The protein below binds the small molecule below.
Small molecule (SMILES): CC(=O)N[C@H]1[C@H](O[C@H]2[C@H](O)[C@@H](NC(C)=O)CO[C@@H]2CO)O[C@H](CO)[C@@H](O[C@@H]2O[C@H](CO[C@H]3O[C@H](CO)[C@@H](O)[C@H](O)[C@@H]3O)[C@@H](O)[C@H](O[C@H]3O[C@H](CO)[C@@H](O)[C@H](O)[C@@H]3O)[C@@H]2O)[C@@H]1O

Binding-site contacts:
Ligand atom O7 contacts residue THR385 of chain 1.A at 3.9 Å.
Ligand atom C4 contacts residue ASN381 of chain 1.A at 4.1 Å.
Ligand atom C7 contacts residue LYS379 of chain 1.A at 4.1 Å.
Ligand atom O7 contacts residue ASN378 of chain 1.A at 2.9 Å (h-bond).
Ligand atom O2 contacts residue ARG194 of chain 1.A at 4.4 Å.
Ligand atom C8 contacts residue ASN378 of chain 1.A at 3.7 Å.
Ligand atom O7 contacts residue ASN381 of chain 1.A at 4.3 Å.
Ligand atom C2 contacts residue ASN378 of chain 1.A at 3.5 Å.
Ligand atom C1 contacts residue ASN378 of chain 1.A at 3.9 Å.
Ligand atom C3 contacts residue ARG158 of chain 1.A at 3.9 Å.
Ligand atom N2 contacts residue LYS379 of chain 1.A at 3.9 Å.
Ligand atom C2 contacts residue THR385 of chain 1.A at 4.2 Å.
Ligand atom C5 contacts residue ASN381 of chain 1.A at 3.6 Å.
Ligand atom C7 contacts residue ASN378 of chain 1.A at 3.3 Å.
Ligand atom O4 contacts residue GLU217 of chain 1.B at 4.5 Å.
Ligand atom C2 contacts residue ARG158 of chain 1.A at 3.9 Å.
Ligand atom C8 contacts residue LYS379 of chain 1.A at 3.8 Å.
Ligand atom C3 contacts residue ASN381 of chain 1.A at 3.7 Å.
Ligand atom N2 contacts residue ASN378 of chain 1.A at 3.5 Å (h-bond).
Ligand atom C8 contacts residue ARG158 of chain 1.A at 4.0 Å.
Ligand atom O5 contacts residue ASN381 of chain 1.A at 2.3 Å (h-bond).
Ligand atom O2 contacts residue TYR195 of chain 1.A at 4.3 Å.
Ligand atom O4 contacts residue ARG158 of chain 1.A at 4.4 Å.
Ligand atom O2 contacts residue ARG158 of chain 1.A at 4.4 Å.
Ligand atom C7 contacts residue ASN381 of chain 1.A at 3.9 Å.
Ligand atom C2 contacts residue ASN381 of chain 1.A at 2.4 Å.
Ligand atom C1 contacts residue ASN381 of chain 1.A at 1.4 Å.
Ligand atom N2 contacts residue ASN381 of chain 1.A at 3.0 Å (h-bond).
Ligand atom O3 contacts residue ARG158 of chain 1.A at 3.4 Å.

Sequence of chain 1.A:
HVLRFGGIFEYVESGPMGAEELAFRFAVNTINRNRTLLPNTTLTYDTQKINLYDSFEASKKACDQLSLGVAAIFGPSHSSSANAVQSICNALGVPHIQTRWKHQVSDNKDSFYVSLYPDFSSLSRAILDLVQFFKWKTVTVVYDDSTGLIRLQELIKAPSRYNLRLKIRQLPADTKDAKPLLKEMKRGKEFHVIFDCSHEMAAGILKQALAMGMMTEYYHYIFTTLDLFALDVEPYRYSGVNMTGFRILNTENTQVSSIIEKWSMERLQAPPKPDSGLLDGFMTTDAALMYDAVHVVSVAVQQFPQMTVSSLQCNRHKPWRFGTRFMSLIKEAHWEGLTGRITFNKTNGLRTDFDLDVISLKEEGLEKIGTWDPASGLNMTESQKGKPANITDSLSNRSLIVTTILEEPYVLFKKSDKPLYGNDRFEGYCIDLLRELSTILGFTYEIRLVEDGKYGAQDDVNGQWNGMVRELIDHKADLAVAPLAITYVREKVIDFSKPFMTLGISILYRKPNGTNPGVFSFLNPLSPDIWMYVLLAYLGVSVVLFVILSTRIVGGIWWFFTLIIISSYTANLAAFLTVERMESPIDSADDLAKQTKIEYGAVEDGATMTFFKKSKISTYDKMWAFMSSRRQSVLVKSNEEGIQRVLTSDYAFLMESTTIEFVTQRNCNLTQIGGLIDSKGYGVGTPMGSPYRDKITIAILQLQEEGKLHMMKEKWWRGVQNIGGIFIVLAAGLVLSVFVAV

Sequence of chain 1.B:
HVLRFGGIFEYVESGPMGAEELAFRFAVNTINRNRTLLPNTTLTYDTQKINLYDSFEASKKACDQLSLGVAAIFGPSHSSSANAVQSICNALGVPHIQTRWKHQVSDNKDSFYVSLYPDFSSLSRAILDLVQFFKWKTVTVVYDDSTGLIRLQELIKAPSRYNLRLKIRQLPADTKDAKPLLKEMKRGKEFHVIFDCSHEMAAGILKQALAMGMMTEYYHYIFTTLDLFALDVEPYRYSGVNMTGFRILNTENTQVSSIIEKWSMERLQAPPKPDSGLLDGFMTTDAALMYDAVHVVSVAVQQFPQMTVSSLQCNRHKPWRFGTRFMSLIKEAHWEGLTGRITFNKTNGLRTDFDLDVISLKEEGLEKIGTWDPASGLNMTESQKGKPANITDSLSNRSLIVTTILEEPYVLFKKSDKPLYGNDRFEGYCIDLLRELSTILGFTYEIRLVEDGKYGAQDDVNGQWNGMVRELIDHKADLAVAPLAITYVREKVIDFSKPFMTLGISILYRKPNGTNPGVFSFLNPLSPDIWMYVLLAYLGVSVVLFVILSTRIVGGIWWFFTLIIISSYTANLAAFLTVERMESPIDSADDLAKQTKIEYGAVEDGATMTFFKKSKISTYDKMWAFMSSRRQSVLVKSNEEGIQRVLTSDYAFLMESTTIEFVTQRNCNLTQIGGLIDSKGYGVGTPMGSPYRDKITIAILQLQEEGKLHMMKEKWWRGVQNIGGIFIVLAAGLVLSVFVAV